Sequence of chain 31.A:
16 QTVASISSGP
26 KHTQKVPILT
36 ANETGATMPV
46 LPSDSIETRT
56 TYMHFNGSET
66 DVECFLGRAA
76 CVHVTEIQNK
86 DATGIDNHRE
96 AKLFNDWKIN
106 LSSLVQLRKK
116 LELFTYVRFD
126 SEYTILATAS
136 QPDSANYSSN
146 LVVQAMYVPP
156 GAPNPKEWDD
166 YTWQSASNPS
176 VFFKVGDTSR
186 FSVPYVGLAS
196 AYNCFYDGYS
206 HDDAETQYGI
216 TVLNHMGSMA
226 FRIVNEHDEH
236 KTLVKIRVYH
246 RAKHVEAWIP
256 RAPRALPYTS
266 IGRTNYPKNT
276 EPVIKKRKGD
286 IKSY

Sequence of chain 31.C:
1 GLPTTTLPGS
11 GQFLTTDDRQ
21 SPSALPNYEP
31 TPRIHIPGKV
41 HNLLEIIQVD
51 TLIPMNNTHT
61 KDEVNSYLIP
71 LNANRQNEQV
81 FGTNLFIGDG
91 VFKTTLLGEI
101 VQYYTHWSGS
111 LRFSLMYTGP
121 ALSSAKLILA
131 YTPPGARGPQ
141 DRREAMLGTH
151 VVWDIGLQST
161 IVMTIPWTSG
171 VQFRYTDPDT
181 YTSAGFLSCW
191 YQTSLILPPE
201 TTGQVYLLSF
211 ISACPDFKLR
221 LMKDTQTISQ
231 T

This protein binds this small molecule.
Small molecule (SMILES): COc1cc(CC(=O)c2ccc(C#N)cc2)c([N+](=O)[O-])cc1OC

Sequence of chain 32.C:
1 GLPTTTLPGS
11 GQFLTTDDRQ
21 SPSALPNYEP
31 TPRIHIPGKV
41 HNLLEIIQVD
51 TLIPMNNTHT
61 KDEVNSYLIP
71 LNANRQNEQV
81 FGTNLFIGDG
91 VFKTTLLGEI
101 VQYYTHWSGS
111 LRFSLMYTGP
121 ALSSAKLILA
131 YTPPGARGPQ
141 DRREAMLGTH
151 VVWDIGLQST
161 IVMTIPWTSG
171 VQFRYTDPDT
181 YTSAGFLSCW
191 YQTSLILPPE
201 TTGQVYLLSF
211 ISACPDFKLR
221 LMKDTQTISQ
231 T

Binding-site contacts:
Ligand atom C12 contacts residue TYR197 of chain 31.A at 3.5 Å (hydrophobic).
Ligand atom O23 contacts residue TYR152 of chain 31.A at 3.0 Å (h-bond).
Ligand atom C15 contacts residue TYR128 of chain 31.A at 3.1 Å (hydrophobic).
Ligand atom O24 contacts residue TYR152 of chain 31.A at 3.5 Å (h-bond).
Ligand atom C06 contacts residue ILE104 of chain 31.A at 3.5 Å (hydrophobic).
Ligand atom C15 contacts residue TYR197 of chain 31.A at 3.8 Å (hydrophobic).
Ligand atom O23 contacts residue LEU221 of chain 32.C at 3.9 Å.
Ligand atom C01 contacts residue MET224 of chain 31.A at 3.7 Å (hydrophobic).
Ligand atom O20 contacts residue TYR152 of chain 31.A at 3.7 Å.
Ligand atom C21 contacts residue TYR152 of chain 31.A at 3.6 Å (hydrophobic).
Ligand atom C04 contacts residue TYR128 of chain 31.A at 3.4 Å (hydrophobic).
Ligand atom C06 contacts residue TYR128 of chain 31.A at 3.4 Å (hydrophobic).
Ligand atom C19 contacts residue TYR152 of chain 31.A at 3.9 Å (hydrophobic).
Ligand atom N13 contacts residue TYR197 of chain 31.A at 3.4 Å.
Ligand atom O16 contacts residue VAL188 of chain 31.A at 3.8 Å.
Ligand atom C14 contacts residue LEU106 of chain 31.A at 3.5 Å (hydrophobic).
Ligand atom N22 contacts residue TYR152 of chain 31.A at 3.3 Å (h-bond).
Ligand atom O16 contacts residue TYR128 of chain 31.A at 2.9 Å (h-bond).
Ligand atom C01 contacts residue PHE186 of chain 31.A at 2.8 Å (hydrophobic).
Ligand atom O02 contacts residue MET224 of chain 31.A at 3.5 Å.
Ligand atom C18 contacts residue TYR152 of chain 31.A at 3.7 Å (hydrophobic).
Ligand atom O23 contacts residue VAL191 of chain 31.A at 3.9 Å.
Ligand atom N13 contacts residue GOL1 of chain 31.E at 3.7 Å.
Ligand atom O24 contacts residue VAL191 of chain 31.A at 3.1 Å.
Ligand atom C10 contacts residue MET221 of chain 31.A at 3.9 Å (hydrophobic).
Ligand atom C08 contacts residue TYR128 of chain 31.A at 3.3 Å (hydrophobic).
Ligand atom C07 contacts residue TYR128 of chain 31.A at 2.9 Å (hydrophobic).
Ligand atom C09 contacts residue MET221 of chain 31.A at 3.9 Å (hydrophobic).
Ligand atom N22 contacts residue VAL191 of chain 31.A at 3.9 Å.
Ligand atom C15 contacts residue SER126 of chain 31.A at 3.5 Å.
Ligand atom C01 contacts residue TYR128 of chain 31.A at 2.9 Å (hydrophobic).
Ligand atom C14 contacts residue TYR197 of chain 31.A at 3.7 Å (hydrophobic).
Ligand atom C11 contacts residue TYR197 of chain 31.A at 3.5 Å (hydrophobic).
Ligand atom O02 contacts residue TYR128 of chain 31.A at 3.8 Å.
Ligand atom C17 contacts residue TYR152 of chain 31.A at 3.8 Å (hydrophobic).
Ligand atom C08 contacts residue TYR197 of chain 31.A at 3.9 Å (hydrophobic).
Ligand atom C03 contacts residue TYR128 of chain 31.A at 3.7 Å (hydrophobic).
Ligand atom C05 contacts residue TYR128 of chain 31.A at 3.8 Å (hydrophobic).
Ligand atom O20 contacts residue PHE186 of chain 31.A at 3.8 Å.
Ligand atom C10 contacts residue TYR197 of chain 31.A at 3.7 Å (hydrophobic).